Binding-site contacts:
Ligand atom O3B contacts residue MG1 of chain 1.D at 2.9 Å.
Ligand atom C2' contacts residue GLU321 of chain 1.C at 3.0 Å.
Ligand atom O1B contacts residue GLN319 of chain 1.C at 3.4 Å.
Ligand atom O4' contacts residue ARG279 of chain 1.C at 4.0 Å.
Ligand atom O2A contacts residue GLU492 of chain 1.C at 4.3 Å.
Ligand atom N3 contacts residue TYR377 of chain 1.C at 2.9 Å (h-bond).
Ligand atom O2A contacts residue MG1 of chain 1.D at 2.7 Å.
Ligand atom C4' contacts residue GLU321 of chain 1.C at 3.9 Å.
Ligand atom O3A contacts residue ASP491 of chain 1.C at 3.8 Å.
Ligand atom PG contacts residue MG1 of chain 1.D at 3.4 Å.
Ligand atom C4 contacts residue TYR377 of chain 1.C at 4.1 Å (hydrophobic).
Ligand atom O2B contacts residue TYR317 of chain 1.C at 4.0 Å.
Ligand atom O3B contacts residue GLN319 of chain 1.C at 3.3 Å (h-bond).
Ligand atom C4' contacts residue ASP491 of chain 1.C at 3.9 Å.
Ligand atom O1G contacts residue ASP316 of chain 1.C at 4.1 Å.
Ligand atom O2 contacts residue TYR377 of chain 1.C at 2.3 Å (h-bond).
Ligand atom PB contacts residue ASP491 of chain 1.C at 3.6 Å.
Ligand atom O2B contacts residue GLN319 of chain 1.C at 3.4 Å (h-bond).
Ligand atom O2A contacts residue ASP491 of chain 1.C at 2.5 Å (salt-bridge).
Ligand atom O2B contacts residue MG1 of chain 1.D at 3.5 Å.
Ligand atom PB contacts residue GLN319 of chain 1.C at 3.6 Å.
Ligand atom PA contacts residue MG1 of chain 1.D at 3.9 Å.
Ligand atom O1G contacts residue MG1 of chain 1.D at 2.7 Å.
Ligand atom C2 contacts residue TYR377 of chain 1.C at 2.9 Å (hydrophobic).
Ligand atom O4' contacts residue GLU321 of chain 1.C at 4.4 Å.
Ligand atom PA contacts residue ASP491 of chain 1.C at 3.4 Å.
Ligand atom C1' contacts residue GLU321 of chain 1.C at 3.9 Å.
Ligand atom O2B contacts residue ASP491 of chain 1.C at 2.7 Å (salt-bridge).
Ligand atom O5' contacts residue ASP491 of chain 1.C at 3.4 Å (salt-bridge).
Ligand atom O3B contacts residue ASP491 of chain 1.C at 3.9 Å.
Ligand atom O3A contacts residue MG1 of chain 1.D at 3.9 Å.
Ligand atom N1 contacts residue TYR377 of chain 1.C at 4.1 Å.
Ligand atom C3' contacts residue GLU321 of chain 1.C at 3.6 Å.
Ligand atom O3B contacts residue SER318 of chain 1.C at 4.2 Å.
Ligand atom C5' contacts residue ASP491 of chain 1.C at 2.6 Å.
Ligand atom O3B contacts residue TYR317 of chain 1.C at 3.6 Å.
Ligand atom O2B contacts residue ILE320 of chain 1.C at 3.9 Å.
Ligand atom O1B contacts residue PHE373 of chain 1.C at 3.5 Å.
Ligand atom O1G contacts residue TYR317 of chain 1.C at 4.3 Å.
Ligand atom PB contacts residue MG1 of chain 1.D at 3.7 Å.

Sequence of chain 1.C:
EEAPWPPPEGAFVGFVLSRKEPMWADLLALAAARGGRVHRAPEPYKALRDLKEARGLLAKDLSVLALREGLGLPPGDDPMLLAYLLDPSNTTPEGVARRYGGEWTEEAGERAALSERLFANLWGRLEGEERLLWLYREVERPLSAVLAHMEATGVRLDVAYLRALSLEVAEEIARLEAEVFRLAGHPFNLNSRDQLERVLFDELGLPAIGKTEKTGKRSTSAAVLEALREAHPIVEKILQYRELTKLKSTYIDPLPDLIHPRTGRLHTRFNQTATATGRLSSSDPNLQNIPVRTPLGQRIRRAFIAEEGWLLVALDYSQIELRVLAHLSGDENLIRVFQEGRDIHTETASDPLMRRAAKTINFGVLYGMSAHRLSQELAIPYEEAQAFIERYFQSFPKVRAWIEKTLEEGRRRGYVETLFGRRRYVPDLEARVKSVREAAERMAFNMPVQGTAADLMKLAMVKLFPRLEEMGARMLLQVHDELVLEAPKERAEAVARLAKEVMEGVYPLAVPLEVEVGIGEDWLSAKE

This small molecule binds to this protein.
Small molecule (SMILES): Nc1ccn([C@H]2CC[C@@H](CO[P](=O)(O)O[P](=O)(O)OP(=O)(O)O)O2)c(=O)n1